Sequence of chain 1.A:
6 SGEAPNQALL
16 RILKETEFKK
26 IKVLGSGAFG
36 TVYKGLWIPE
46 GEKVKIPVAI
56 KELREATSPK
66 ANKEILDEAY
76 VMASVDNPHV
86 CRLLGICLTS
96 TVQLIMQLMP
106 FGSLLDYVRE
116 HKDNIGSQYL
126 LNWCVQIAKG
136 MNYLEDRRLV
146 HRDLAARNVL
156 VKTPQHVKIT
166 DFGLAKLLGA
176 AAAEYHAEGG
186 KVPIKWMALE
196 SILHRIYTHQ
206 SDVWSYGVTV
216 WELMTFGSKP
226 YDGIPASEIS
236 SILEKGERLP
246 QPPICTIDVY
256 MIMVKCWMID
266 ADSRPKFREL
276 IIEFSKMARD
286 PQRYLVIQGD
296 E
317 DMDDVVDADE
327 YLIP

Binding-site contacts:
Ligand atom N18 contacts residue GLN102 of chain 1.A at 3.9 Å.
Ligand atom C34 contacts residue VAL37 of chain 1.A at 3.9 Å (hydrophobic).
Ligand atom N16 contacts residue LEU103 of chain 1.A at 3.4 Å.
Ligand atom C24 contacts residue LYS56 of chain 1.A at 3.6 Å.
Ligand atom C24 contacts residue ALA54 of chain 1.A at 3.4 Å (hydrophobic).
Ligand atom C19 contacts residue GLN102 of chain 1.A at 3.4 Å.
Ligand atom O26 contacts residue LEU155 of chain 1.A at 3.7 Å.
Ligand atom C35 contacts residue LEU29 of chain 1.A at 3.6 Å (hydrophobic).
Ligand atom C25 contacts residue LYS56 of chain 1.A at 3.6 Å.
Ligand atom C33 contacts residue VAL37 of chain 1.A at 3.9 Å (hydrophobic).
Ligand atom C13 contacts residue GLY107 of chain 1.A at 3.6 Å.
Ligand atom N18 contacts residue MET104 of chain 1.A at 3.0 Å (h-bond).
Ligand atom N16 contacts residue MET104 of chain 1.A at 2.7 Å (h-bond).
Ligand atom C17 contacts residue LEU103 of chain 1.A at 3.8 Å (hydrophobic).
Ligand atom C19 contacts residue ALA54 of chain 1.A at 3.4 Å (hydrophobic).
Ligand atom C03 contacts residue MET104 of chain 1.A at 3.8 Å (hydrophobic).
Ligand atom C23 contacts residue MET101 of chain 1.A at 3.7 Å (hydrophobic).
Ligand atom C01 contacts residue PRO105 of chain 1.A at 3.2 Å (hydrophobic).
Ligand atom C14 contacts residue GLY107 of chain 1.A at 3.4 Å.
Ligand atom C17 contacts residue MET104 of chain 1.A at 3.7 Å (hydrophobic).
Ligand atom N18 contacts residue LEU103 of chain 1.A at 3.5 Å.
Ligand atom C36 contacts residue GLY30 of chain 1.A at 3.6 Å.
Ligand atom C08 contacts residue LEU29 of chain 1.A at 3.8 Å (hydrophobic).
Ligand atom C34 contacts residue LEU29 of chain 1.A at 3.8 Å (hydrophobic).
Ligand atom C15 contacts residue LEU29 of chain 1.A at 3.8 Å (hydrophobic).
Ligand atom C07 contacts residue LEU29 of chain 1.A at 3.3 Å (hydrophobic).
Ligand atom C35 contacts residue GLY30 of chain 1.A at 3.5 Å.
Ligand atom O02 contacts residue PRO105 of chain 1.A at 3.8 Å.
Ligand atom O02 contacts residue LEU103 of chain 1.A at 3.4 Å.
Ligand atom O26 contacts residue MET101 of chain 1.A at 3.2 Å.
Ligand atom O02 contacts residue MET104 of chain 1.A at 3.7 Å.
Ligand atom N18 contacts residue ALA54 of chain 1.A at 3.7 Å.
Ligand atom O02 contacts residue LEU29 of chain 1.A at 3.8 Å.
Ligand atom C15 contacts residue MET104 of chain 1.A at 3.3 Å (hydrophobic).
Ligand atom C24 contacts residue MET101 of chain 1.A at 3.5 Å (hydrophobic).
Ligand atom C19 contacts residue MET104 of chain 1.A at 3.8 Å (hydrophobic).
Ligand atom C03 contacts residue LEU29 of chain 1.A at 3.7 Å (hydrophobic).
Ligand atom C20 contacts residue ALA54 of chain 1.A at 3.7 Å (hydrophobic).
Ligand atom C20 contacts residue LEU155 of chain 1.A at 3.8 Å (hydrophobic).
Ligand atom C04 contacts residue LEU29 of chain 1.A at 3.9 Å (hydrophobic).

The protein below binds the small molecule below.
Small molecule (SMILES): COc1cc(N2CCC(N)CC2)ccc1Nc1ncc(C(=O)OC(C)C)c(-c2cn(C)c3ccccc23)n1